Binding-site contacts:
Ligand atom C7 contacts residue THR168 of chain 1.B at 4.4 Å.
Ligand atom C6 contacts residue ILE164 of chain 1.B at 4.1 Å (hydrophobic).
Ligand atom O7 contacts residue THR168 of chain 1.B at 3.7 Å.
Ligand atom O7 contacts residue ASN167 of chain 1.B at 3.8 Å.
Ligand atom O5 contacts residue ARG162 of chain 1.B at 2.9 Å (salt-bridge).
Ligand atom C1 contacts residue ARG162 of chain 1.B at 3.4 Å.
Ligand atom O5 contacts residue ASN167 of chain 1.B at 2.4 Å (h-bond).
Ligand atom C5 contacts residue ASN167 of chain 1.B at 3.7 Å.
Ligand atom C2 contacts residue ARG162 of chain 1.B at 4.0 Å.
Ligand atom C4 contacts residue ARG162 of chain 1.B at 4.5 Å.
Ligand atom C8 contacts residue ARG278 of chain 1.G at 3.9 Å.
Ligand atom C1 contacts residue ASN167 of chain 1.B at 1.4 Å.
Ligand atom C5 contacts residue ILE164 of chain 1.B at 4.4 Å (hydrophobic).
Ligand atom C6 contacts residue ARG162 of chain 1.B at 4.3 Å.
Ligand atom O5 contacts residue ILE164 of chain 1.B at 3.8 Å.
Ligand atom C7 contacts residue ASN167 of chain 1.B at 3.5 Å.
Ligand atom C2 contacts residue ASN167 of chain 1.B at 2.4 Å.
Ligand atom C5 contacts residue ARG162 of chain 1.B at 4.0 Å.
Ligand atom N2 contacts residue ASN167 of chain 1.B at 2.9 Å (h-bond).
Ligand atom C4 contacts residue ASN167 of chain 1.B at 4.2 Å.
Ligand atom C3 contacts residue ASN167 of chain 1.B at 3.8 Å.

Sequence of chain 1.B:
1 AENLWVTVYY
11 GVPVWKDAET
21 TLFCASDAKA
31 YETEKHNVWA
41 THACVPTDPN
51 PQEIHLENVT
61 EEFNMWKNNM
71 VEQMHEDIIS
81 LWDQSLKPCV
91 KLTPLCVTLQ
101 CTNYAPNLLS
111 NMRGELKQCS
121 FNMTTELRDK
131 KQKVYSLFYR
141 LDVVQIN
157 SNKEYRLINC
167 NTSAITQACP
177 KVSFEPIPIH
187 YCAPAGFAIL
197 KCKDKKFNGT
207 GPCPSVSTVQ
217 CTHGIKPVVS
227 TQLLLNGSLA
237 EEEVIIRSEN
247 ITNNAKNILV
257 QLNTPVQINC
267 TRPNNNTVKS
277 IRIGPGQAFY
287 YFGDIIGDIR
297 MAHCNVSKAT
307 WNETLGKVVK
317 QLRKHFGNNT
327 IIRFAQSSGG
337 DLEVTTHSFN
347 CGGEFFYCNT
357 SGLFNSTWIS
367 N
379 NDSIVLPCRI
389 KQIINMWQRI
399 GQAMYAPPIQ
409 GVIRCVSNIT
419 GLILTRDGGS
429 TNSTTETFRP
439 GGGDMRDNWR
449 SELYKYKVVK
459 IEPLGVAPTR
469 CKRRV

Sequence of chain 1.G:
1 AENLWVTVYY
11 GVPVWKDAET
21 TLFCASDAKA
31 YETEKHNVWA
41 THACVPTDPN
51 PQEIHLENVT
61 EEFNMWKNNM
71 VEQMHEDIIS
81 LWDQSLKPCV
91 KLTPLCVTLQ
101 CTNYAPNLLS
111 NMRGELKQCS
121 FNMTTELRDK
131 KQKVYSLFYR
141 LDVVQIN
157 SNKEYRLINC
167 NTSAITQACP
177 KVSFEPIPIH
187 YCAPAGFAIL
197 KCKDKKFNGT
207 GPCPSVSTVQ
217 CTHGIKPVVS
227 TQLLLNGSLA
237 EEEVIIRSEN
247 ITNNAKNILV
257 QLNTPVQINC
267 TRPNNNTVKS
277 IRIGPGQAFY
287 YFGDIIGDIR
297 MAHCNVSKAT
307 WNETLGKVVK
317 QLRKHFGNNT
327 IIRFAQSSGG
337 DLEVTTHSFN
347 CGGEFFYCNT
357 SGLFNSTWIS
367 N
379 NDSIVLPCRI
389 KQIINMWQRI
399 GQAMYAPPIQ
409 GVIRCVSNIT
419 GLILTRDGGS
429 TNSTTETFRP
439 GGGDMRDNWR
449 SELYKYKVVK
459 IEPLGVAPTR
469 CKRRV

A small-molecule ligand and the protein it binds are described below.
Small molecule (SMILES): CC(=O)N[C@H]1[C@H](O[C@H]2[C@H](O)[C@@H](NC(C)=O)CO[C@@H]2CO)O[C@H](CO)[C@@H](O)[C@@H]1O